The small molecule below binds the protein below.
Small molecule (SMILES): CC(=O)N[C@@H]1[C@@H](O)[C@H](O)[C@@H](CO)O[C@H]1O

Sequence of chain 1.B:
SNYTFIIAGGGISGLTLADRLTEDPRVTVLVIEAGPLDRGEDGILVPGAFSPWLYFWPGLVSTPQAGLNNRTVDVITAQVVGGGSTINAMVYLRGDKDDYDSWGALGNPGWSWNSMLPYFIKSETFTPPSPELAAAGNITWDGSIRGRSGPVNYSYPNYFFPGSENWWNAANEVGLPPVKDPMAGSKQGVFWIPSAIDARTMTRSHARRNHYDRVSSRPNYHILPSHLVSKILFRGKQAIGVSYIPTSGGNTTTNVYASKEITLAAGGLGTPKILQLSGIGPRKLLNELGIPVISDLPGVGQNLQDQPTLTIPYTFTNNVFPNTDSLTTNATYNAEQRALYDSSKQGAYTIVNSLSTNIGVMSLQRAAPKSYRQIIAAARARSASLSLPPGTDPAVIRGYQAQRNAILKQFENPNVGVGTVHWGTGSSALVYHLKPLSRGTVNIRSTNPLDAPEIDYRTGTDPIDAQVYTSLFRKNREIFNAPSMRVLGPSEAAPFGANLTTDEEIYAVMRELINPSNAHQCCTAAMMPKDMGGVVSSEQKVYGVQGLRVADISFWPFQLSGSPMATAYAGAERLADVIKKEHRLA

Binding-site contacts:
Ligand atom O7 contacts residue ASN73 of chain 1.B at 4.4 Å.
Ligand atom C2 contacts residue ASN73 of chain 1.B at 2.4 Å.
Ligand atom C8 contacts residue ASN73 of chain 1.B at 4.1 Å.
Ligand atom N2 contacts residue ASN73 of chain 1.B at 2.9 Å (h-bond).
Ligand atom C7 contacts residue ASN73 of chain 1.B at 3.6 Å.
Ligand atom C1 contacts residue ASN73 of chain 1.B at 1.4 Å.
Ligand atom O5 contacts residue ASN73 of chain 1.B at 2.3 Å (h-bond).
Ligand atom C4 contacts residue ASN73 of chain 1.B at 4.1 Å.
Ligand atom C5 contacts residue ASN73 of chain 1.B at 3.6 Å.
Ligand atom C3 contacts residue ASN73 of chain 1.B at 3.8 Å.
Ligand atom O7 contacts residue ASN72 of chain 1.B at 4.3 Å.